Binding-site contacts:
Ligand atom O7 contacts residue ASN66 of chain 24.G at 4.3 Å.
Ligand atom N2 contacts residue ILE65 of chain 24.G at 4.4 Å.
Ligand atom C8 contacts residue PRO64 of chain 24.G at 3.4 Å (hydrophobic).
Ligand atom C5 contacts residue ASN66 of chain 24.G at 3.5 Å.
Ligand atom C7 contacts residue ASN66 of chain 24.G at 4.0 Å.
Ligand atom C3 contacts residue ASN66 of chain 24.G at 3.6 Å.
Ligand atom C2 contacts residue ASN66 of chain 24.G at 2.2 Å.
Ligand atom C1 contacts residue ASN66 of chain 24.G at 1.4 Å.
Ligand atom C7 contacts residue PRO64 of chain 24.G at 3.8 Å (hydrophobic).
Ligand atom N2 contacts residue ASN66 of chain 24.G at 2.8 Å (h-bond).
Ligand atom O5 contacts residue ASN66 of chain 24.G at 2.2 Å (h-bond).
Ligand atom N2 contacts residue PRO64 of chain 24.G at 4.3 Å.
Ligand atom C8 contacts residue GLN87 of chain 24.G at 4.5 Å.
Ligand atom O7 contacts residue PRO64 of chain 24.G at 3.9 Å.
Ligand atom C4 contacts residue ASN66 of chain 24.G at 4.0 Å.

The protein below binds the small molecule below.
Small molecule (SMILES): CC(=O)N[C@H]1[C@H](O[C@H]2[C@H](O)[C@@H](NC(C)=O)CO[C@@H]2CO[C@@H]2O[C@@H](C)[C@@H](O)[C@@H](O)[C@@H]2O)O[C@H](CO)[C@@H](O[C@@H]2O[C@H](CO)[C@@H](O)[C@H](O)[C@@H]2O)[C@@H]1O

Sequence of chain 24.G:
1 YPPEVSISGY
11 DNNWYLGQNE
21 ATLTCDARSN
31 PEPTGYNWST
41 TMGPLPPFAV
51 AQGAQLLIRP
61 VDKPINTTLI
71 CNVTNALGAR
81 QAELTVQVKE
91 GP